Sequence of chain 6.A:
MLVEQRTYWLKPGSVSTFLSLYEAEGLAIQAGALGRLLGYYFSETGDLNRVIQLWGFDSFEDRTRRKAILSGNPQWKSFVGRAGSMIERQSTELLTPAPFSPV

Binding-site contacts:
Ligand atom O1 contacts residue GLN38 of chain 6.A at 4.4 Å.
Ligand atom C1 contacts residue PHE87 of chain 6.A at 4.4 Å (hydrophobic).
Ligand atom O1 contacts residue TYR48 of chain 6.A at 4.5 Å.
Ligand atom O3 contacts residue ILE95 of chain 6.A at 4.0 Å.
Ligand atom O1 contacts residue TYR16 of chain 6.A at 3.9 Å.
Ligand atom O1 contacts residue TRP84 of chain 6.A at 3.6 Å.
Ligand atom C1 contacts residue TRP84 of chain 6.A at 3.7 Å (hydrophobic).
Ligand atom C2 contacts residue PHE87 of chain 6.A at 4.4 Å (hydrophobic).
Ligand atom C2 contacts residue ILE95 of chain 6.A at 4.0 Å (hydrophobic).
Ligand atom N1 contacts residue TRP84 of chain 6.A at 3.7 Å.
Ligand atom O2 contacts residue PHE26 of chain 6.A at 4.2 Å.
Ligand atom O1 contacts residue PHE26 of chain 6.A at 3.9 Å.
Ligand atom O3 contacts residue TYR16 of chain 6.A at 4.1 Å.
Ligand atom O2 contacts residue PHE87 of chain 6.A at 3.8 Å.
Ligand atom C1 contacts residue TYR16 of chain 6.A at 3.5 Å (hydrophobic).
Ligand atom O3 contacts residue GLN98 of chain 6.A at 4.3 Å.
Ligand atom O3 contacts residue TRP84 of chain 6.A at 4.3 Å.
Ligand atom N1 contacts residue TYR16 of chain 6.A at 2.6 Å (h-bond).
Ligand atom O3 contacts residue VAL88 of chain 6.A at 4.2 Å.
Ligand atom C2 contacts residue TRP84 of chain 6.A at 4.1 Å (hydrophobic).
Ligand atom O2 contacts residue VAL88 of chain 6.A at 4.4 Å.
Ligand atom O1 contacts residue TYR30 of chain 6.A at 4.2 Å.
Ligand atom C2 contacts residue TYR16 of chain 6.A at 4.0 Å (hydrophobic).
Ligand atom O1 contacts residue PHE87 of chain 6.A at 3.8 Å.
Ligand atom C2 contacts residue VAL88 of chain 6.A at 4.4 Å (hydrophobic).
Ligand atom O2 contacts residue ILE95 of chain 6.A at 3.7 Å.
Ligand atom N1 contacts residue GLN38 of chain 6.A at 3.9 Å.

A small-molecule ligand and the protein it binds are described below.
Small molecule (SMILES): NC(=O)C(=O)O